Sequence of chain 1.A:
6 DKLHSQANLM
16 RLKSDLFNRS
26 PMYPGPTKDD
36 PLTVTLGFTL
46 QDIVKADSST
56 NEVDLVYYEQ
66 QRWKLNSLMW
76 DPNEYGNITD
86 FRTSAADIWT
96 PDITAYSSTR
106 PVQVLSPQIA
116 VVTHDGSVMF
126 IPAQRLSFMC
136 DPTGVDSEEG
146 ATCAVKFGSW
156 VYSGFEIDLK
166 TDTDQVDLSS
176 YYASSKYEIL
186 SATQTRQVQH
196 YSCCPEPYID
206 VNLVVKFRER

Sequence of chain 1.B:
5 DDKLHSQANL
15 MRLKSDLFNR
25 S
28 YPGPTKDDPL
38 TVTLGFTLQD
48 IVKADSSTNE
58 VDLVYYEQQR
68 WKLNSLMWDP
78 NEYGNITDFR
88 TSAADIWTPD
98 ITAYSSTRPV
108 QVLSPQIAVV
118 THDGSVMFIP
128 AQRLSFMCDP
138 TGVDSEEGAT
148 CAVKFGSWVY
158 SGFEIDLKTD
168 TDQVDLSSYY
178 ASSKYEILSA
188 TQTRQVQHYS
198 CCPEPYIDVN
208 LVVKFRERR

This protein binds this small molecule.
Small molecule (SMILES): N#C/N=C1\SCCN1Cc1ccc(Cl)nc1

Binding-site contacts:
Ligand atom C15 contacts residue CYS198 of chain 1.B at 3.5 Å (hydrophobic).
Ligand atom C3 contacts residue ILE126 of chain 1.A at 3.9 Å (hydrophobic).
Ligand atom CL7 contacts residue ILE114 of chain 1.A at 4.1 Å.
Ligand atom C3 contacts residue TRP155 of chain 1.B at 3.2 Å (hydrophobic).
Ligand atom N9 contacts residue TRP155 of chain 1.B at 3.4 Å (h-bond).
Ligand atom N14 contacts residue ILE126 of chain 1.A at 3.6 Å.
Ligand atom C1 contacts residue ILE126 of chain 1.A at 3.9 Å (hydrophobic).
Ligand atom C12 contacts residue IPA1 of chain 1.I at 3.6 Å.
Ligand atom N14 contacts residue CYS198 of chain 1.B at 3.3 Å (h-bond).
Ligand atom N16 contacts residue SER197 of chain 1.B at 3.8 Å.
Ligand atom CL7 contacts residue PHE125 of chain 1.A at 4.0 Å.
Ligand atom C13 contacts residue TYR196 of chain 1.B at 4.0 Å (hydrophobic).
Ligand atom C15 contacts residue TYR196 of chain 1.B at 3.5 Å (hydrophobic).
Ligand atom N16 contacts residue TYR196 of chain 1.B at 4.0 Å.
Ligand atom N14 contacts residue TYR196 of chain 1.B at 3.4 Å.
Ligand atom C4 contacts residue TRP155 of chain 1.B at 3.2 Å (hydrophobic).
Ligand atom C12 contacts residue TYR101 of chain 1.B at 3.9 Å (hydrophobic).
Ligand atom N2 contacts residue TRP155 of chain 1.B at 4.0 Å.
Ligand atom C5 contacts residue TYR203 of chain 1.B at 3.4 Å (hydrophobic).
Ligand atom C5 contacts residue CYS198 of chain 1.B at 3.6 Å (hydrophobic).
Ligand atom CL7 contacts residue MET124 of chain 1.A at 3.1 Å.
Ligand atom N16 contacts residue TYR63 of chain 1.A at 3.9 Å.
Ligand atom S11 contacts residue TYR63 of chain 1.A at 3.6 Å.
Ligand atom N9 contacts residue TYR196 of chain 1.B at 3.7 Å.
Ligand atom S11 contacts residue TYR196 of chain 1.B at 4.0 Å.
Ligand atom C6 contacts residue MET124 of chain 1.A at 3.4 Å (hydrophobic).
Ligand atom N16 contacts residue CYS198 of chain 1.B at 3.3 Å (h-bond).
Ligand atom N16 contacts residue ILE126 of chain 1.A at 3.8 Å.
Ligand atom C8 contacts residue TRP155 of chain 1.B at 3.1 Å (hydrophobic).
Ligand atom C12 contacts residue TRP155 of chain 1.B at 3.6 Å (hydrophobic).
Ligand atom C13 contacts residue IPA1 of chain 1.I at 3.7 Å.
Ligand atom C8 contacts residue TYR203 of chain 1.B at 3.8 Å (hydrophobic).
Ligand atom C13 contacts residue TRP155 of chain 1.B at 3.0 Å (hydrophobic).
Ligand atom CL7 contacts residue VAL116 of chain 1.A at 3.8 Å.
Ligand atom N2 contacts residue VAL156 of chain 1.B at 3.9 Å.
Ligand atom C1 contacts residue MET124 of chain 1.A at 4.0 Å (hydrophobic).
Ligand atom N2 contacts residue ILE126 of chain 1.A at 3.6 Å.
Ligand atom S11 contacts residue TRP155 of chain 1.B at 3.9 Å.
Ligand atom C10 contacts residue TYR196 of chain 1.B at 3.7 Å (hydrophobic).
Ligand atom C15 contacts residue ILE126 of chain 1.A at 3.5 Å (hydrophobic).